Binding-site contacts:
Ligand atom O5 contacts residue GLN263 of chain 1.C at 4.2 Å.
Ligand atom C2 contacts residue ASN265 of chain 1.C at 2.5 Å.
Ligand atom C1 contacts residue ASN265 of chain 1.C at 1.4 Å.
Ligand atom O5 contacts residue VAL414 of chain 1.C at 3.9 Å.
Ligand atom O6 contacts residue ARG412 of chain 1.C at 3.2 Å (salt-bridge).
Ligand atom C5 contacts residue GLN263 of chain 1.C at 4.2 Å.
Ligand atom C6 contacts residue ARG412 of chain 1.C at 3.7 Å.
Ligand atom C8 contacts residue GLN263 of chain 1.C at 4.3 Å.
Ligand atom C3 contacts residue GLN263 of chain 1.C at 3.9 Å.
Ligand atom O5 contacts residue ARG412 of chain 1.C at 3.1 Å (salt-bridge).
Ligand atom C3 contacts residue ASN265 of chain 1.C at 3.8 Å.
Ligand atom C8 contacts residue SER303 of chain 1.C at 3.8 Å.
Ligand atom C8 contacts residue ASN265 of chain 1.C at 3.3 Å.
Ligand atom C4 contacts residue ASN265 of chain 1.C at 4.2 Å.
Ligand atom C7 contacts residue ASN265 of chain 1.C at 2.9 Å.
Ligand atom C1 contacts residue GLN263 of chain 1.C at 3.4 Å.
Ligand atom O5 contacts residue ASN265 of chain 1.C at 2.3 Å (h-bond).
Ligand atom N2 contacts residue ASN265 of chain 1.C at 2.3 Å (h-bond).
Ligand atom C1 contacts residue ARG412 of chain 1.C at 4.0 Å.
Ligand atom N2 contacts residue GLN263 of chain 1.C at 3.8 Å.
Ligand atom C2 contacts residue GLN263 of chain 1.C at 3.9 Å.
Ligand atom C1 contacts residue VAL414 of chain 1.C at 3.7 Å (hydrophobic).
Ligand atom C5 contacts residue ARG412 of chain 1.C at 4.0 Å.
Ligand atom C5 contacts residue ASN265 of chain 1.C at 3.6 Å.
Ligand atom O7 contacts residue ASN265 of chain 1.C at 3.6 Å.

This protein binds this small molecule.
Small molecule (SMILES): CC(=O)N[C@@H]1[C@@H](O)[C@H](O)[C@@H](CO)O[C@H]1O

Sequence of chain 1.C:
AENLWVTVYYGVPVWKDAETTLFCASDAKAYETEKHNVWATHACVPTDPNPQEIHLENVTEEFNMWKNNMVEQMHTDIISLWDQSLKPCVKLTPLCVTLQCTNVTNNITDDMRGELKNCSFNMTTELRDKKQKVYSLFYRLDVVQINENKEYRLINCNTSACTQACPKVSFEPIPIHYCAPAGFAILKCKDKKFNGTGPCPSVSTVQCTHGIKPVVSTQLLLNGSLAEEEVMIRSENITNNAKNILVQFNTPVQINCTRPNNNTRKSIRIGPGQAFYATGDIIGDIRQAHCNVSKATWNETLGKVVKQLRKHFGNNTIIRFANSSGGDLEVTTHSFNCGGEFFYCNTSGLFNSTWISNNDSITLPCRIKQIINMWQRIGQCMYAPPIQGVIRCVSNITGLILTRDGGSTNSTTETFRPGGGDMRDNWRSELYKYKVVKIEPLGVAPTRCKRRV